Sequence of chain 13.A:
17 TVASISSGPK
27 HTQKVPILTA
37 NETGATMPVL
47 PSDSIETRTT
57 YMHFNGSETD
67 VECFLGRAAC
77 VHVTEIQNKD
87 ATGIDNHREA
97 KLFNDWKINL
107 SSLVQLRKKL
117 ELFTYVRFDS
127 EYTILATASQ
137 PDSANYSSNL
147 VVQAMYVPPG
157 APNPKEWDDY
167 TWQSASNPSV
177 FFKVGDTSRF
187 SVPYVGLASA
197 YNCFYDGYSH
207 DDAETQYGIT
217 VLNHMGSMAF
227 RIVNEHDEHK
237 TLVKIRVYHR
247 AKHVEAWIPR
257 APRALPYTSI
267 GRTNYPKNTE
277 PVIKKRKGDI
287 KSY

Sequence of chain 13.C:
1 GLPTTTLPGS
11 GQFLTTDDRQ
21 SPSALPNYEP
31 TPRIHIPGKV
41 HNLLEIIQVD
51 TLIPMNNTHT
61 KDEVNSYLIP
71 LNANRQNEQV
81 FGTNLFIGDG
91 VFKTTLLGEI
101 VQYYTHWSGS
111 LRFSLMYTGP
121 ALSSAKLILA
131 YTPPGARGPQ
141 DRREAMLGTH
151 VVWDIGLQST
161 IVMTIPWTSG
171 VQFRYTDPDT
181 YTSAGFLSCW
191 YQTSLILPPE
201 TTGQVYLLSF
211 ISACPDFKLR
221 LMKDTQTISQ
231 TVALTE

Binding-site contacts:
Ligand atom C5 contacts residue TYR152 of chain 13.A at 3.6 Å (hydrophobic).
Ligand atom CL1 contacts residue MET221 of chain 13.A at 3.8 Å.
Ligand atom C3 contacts residue PHE186 of chain 13.A at 3.9 Å (hydrophobic).
Ligand atom O1 contacts residue PHE186 of chain 13.A at 3.8 Å.
Ligand atom C4B contacts residue LEU106 of chain 13.A at 3.7 Å (hydrophobic).
Ligand atom C3C contacts residue TYR128 of chain 13.A at 3.6 Å (hydrophobic).
Ligand atom O1 contacts residue TYR152 of chain 13.A at 3.9 Å.
Ligand atom C4C contacts residue TYR152 of chain 13.A at 3.9 Å (hydrophobic).
Ligand atom C2B contacts residue TYR197 of chain 13.A at 3.3 Å (hydrophobic).
Ligand atom C3 contacts residue PRO174 of chain 13.A at 3.7 Å (hydrophobic).
Ligand atom CL1 contacts residue ILE104 of chain 13.A at 3.6 Å.
Ligand atom C5C contacts residue ILE104 of chain 13.A at 4.0 Å (hydrophobic).
Ligand atom C2C contacts residue VAL188 of chain 13.A at 2.8 Å (hydrophobic).
Ligand atom N2 contacts residue PRO174 of chain 13.A at 3.7 Å.
Ligand atom C3C contacts residue VAL188 of chain 13.A at 3.3 Å (hydrophobic).
Ligand atom N3A contacts residue ASN219 of chain 13.A at 3.4 Å (h-bond).
Ligand atom C7C contacts residue TYR128 of chain 13.A at 3.5 Å (hydrophobic).
Ligand atom CL1 contacts residue ASN105 of chain 13.A at 3.3 Å.
Ligand atom C6C contacts residue VAL191 of chain 13.A at 3.3 Å (hydrophobic).
Ligand atom C4A contacts residue ASN198 of chain 13.A at 3.9 Å.
Ligand atom O1 contacts residue ALA24 of chain 13.C at 3.4 Å.
Ligand atom C5 contacts residue PHE186 of chain 13.A at 3.7 Å (hydrophobic).
Ligand atom C1C contacts residue TYR152 of chain 13.A at 3.9 Å (hydrophobic).
Ligand atom O1B contacts residue MET221 of chain 13.A at 3.8 Å.
Ligand atom C31 contacts residue VAL176 of chain 13.A at 3.3 Å (hydrophobic).
Ligand atom C5A contacts residue VAL122 of chain 13.A at 3.9 Å (hydrophobic).
Ligand atom C3B contacts residue TYR197 of chain 13.A at 3.3 Å (hydrophobic).
Ligand atom N2 contacts residue PHE186 of chain 13.A at 4.0 Å.
Ligand atom C31 contacts residue SER175 of chain 13.A at 3.5 Å.
Ligand atom C5C contacts residue TYR128 of chain 13.A at 3.7 Å (hydrophobic).
Ligand atom C4 contacts residue PHE186 of chain 13.A at 3.7 Å (hydrophobic).
Ligand atom C5A contacts residue CYS199 of chain 13.A at 3.9 Å (hydrophobic).
Ligand atom C4 contacts residue TYR152 of chain 13.A at 3.7 Å (hydrophobic).
Ligand atom C3B contacts residue LEU106 of chain 13.A at 3.8 Å (hydrophobic).
Ligand atom N2 contacts residue ALA24 of chain 13.C at 3.1 Å.
Ligand atom O1 contacts residue VAL188 of chain 13.A at 3.8 Å.
Ligand atom CM1 contacts residue CYS199 of chain 13.A at 3.8 Å (hydrophobic).
Ligand atom C31 contacts residue PRO174 of chain 13.A at 3.3 Å (hydrophobic).
Ligand atom C31 contacts residue ALA150 of chain 13.A at 3.5 Å (hydrophobic).
Ligand atom O1A contacts residue VAL122 of chain 13.A at 4.0 Å.

The protein below binds the small molecule below.
Small molecule (SMILES): Cc1cc(CCCCCCCOc2ccc(C3=N[C@@H](C)CO3)cc2Cl)on1

Sequence of chain 14.C:
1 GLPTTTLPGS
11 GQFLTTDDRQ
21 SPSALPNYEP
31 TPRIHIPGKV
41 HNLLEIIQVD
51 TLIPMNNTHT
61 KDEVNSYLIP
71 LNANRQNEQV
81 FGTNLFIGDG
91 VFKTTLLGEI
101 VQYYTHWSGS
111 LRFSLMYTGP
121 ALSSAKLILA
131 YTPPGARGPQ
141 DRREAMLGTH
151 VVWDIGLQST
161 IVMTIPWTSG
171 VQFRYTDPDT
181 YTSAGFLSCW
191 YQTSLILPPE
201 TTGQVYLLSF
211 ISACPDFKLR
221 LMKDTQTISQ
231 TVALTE